Binding-site contacts:
Ligand atom C1 contacts residue ASN709 of chain 1.A at 1.4 Å.
Ligand atom C7 contacts residue ASN709 of chain 1.A at 3.2 Å.
Ligand atom C5 contacts residue ASN709 of chain 1.A at 3.7 Å.
Ligand atom O7 contacts residue ILE1130 of chain 1.A at 4.5 Å.
Ligand atom C8 contacts residue GLY1131 of chain 1.A at 3.7 Å.
Ligand atom O5 contacts residue ASN709 of chain 1.A at 2.4 Å (h-bond).
Ligand atom C8 contacts residue ASN709 of chain 1.A at 4.4 Å.
Ligand atom N2 contacts residue ASN709 of chain 1.A at 2.9 Å (h-bond).
Ligand atom C1 contacts residue ASN710 of chain 1.A at 4.2 Å.
Ligand atom O7 contacts residue ASN709 of chain 1.A at 3.2 Å (h-bond).
Ligand atom C4 contacts residue ASN709 of chain 1.A at 4.2 Å.
Ligand atom C3 contacts residue ASN709 of chain 1.A at 3.8 Å.
Ligand atom N2 contacts residue ASN710 of chain 1.A at 4.4 Å.
Ligand atom C2 contacts residue ASN709 of chain 1.A at 2.5 Å.

A small-molecule ligand and the protein it binds are described below.
Small molecule (SMILES): CC(=O)N[C@@H]1[C@@H](O)[C@H](O)[C@@H](CO)O[C@H]1O

Sequence of chain 1.A:
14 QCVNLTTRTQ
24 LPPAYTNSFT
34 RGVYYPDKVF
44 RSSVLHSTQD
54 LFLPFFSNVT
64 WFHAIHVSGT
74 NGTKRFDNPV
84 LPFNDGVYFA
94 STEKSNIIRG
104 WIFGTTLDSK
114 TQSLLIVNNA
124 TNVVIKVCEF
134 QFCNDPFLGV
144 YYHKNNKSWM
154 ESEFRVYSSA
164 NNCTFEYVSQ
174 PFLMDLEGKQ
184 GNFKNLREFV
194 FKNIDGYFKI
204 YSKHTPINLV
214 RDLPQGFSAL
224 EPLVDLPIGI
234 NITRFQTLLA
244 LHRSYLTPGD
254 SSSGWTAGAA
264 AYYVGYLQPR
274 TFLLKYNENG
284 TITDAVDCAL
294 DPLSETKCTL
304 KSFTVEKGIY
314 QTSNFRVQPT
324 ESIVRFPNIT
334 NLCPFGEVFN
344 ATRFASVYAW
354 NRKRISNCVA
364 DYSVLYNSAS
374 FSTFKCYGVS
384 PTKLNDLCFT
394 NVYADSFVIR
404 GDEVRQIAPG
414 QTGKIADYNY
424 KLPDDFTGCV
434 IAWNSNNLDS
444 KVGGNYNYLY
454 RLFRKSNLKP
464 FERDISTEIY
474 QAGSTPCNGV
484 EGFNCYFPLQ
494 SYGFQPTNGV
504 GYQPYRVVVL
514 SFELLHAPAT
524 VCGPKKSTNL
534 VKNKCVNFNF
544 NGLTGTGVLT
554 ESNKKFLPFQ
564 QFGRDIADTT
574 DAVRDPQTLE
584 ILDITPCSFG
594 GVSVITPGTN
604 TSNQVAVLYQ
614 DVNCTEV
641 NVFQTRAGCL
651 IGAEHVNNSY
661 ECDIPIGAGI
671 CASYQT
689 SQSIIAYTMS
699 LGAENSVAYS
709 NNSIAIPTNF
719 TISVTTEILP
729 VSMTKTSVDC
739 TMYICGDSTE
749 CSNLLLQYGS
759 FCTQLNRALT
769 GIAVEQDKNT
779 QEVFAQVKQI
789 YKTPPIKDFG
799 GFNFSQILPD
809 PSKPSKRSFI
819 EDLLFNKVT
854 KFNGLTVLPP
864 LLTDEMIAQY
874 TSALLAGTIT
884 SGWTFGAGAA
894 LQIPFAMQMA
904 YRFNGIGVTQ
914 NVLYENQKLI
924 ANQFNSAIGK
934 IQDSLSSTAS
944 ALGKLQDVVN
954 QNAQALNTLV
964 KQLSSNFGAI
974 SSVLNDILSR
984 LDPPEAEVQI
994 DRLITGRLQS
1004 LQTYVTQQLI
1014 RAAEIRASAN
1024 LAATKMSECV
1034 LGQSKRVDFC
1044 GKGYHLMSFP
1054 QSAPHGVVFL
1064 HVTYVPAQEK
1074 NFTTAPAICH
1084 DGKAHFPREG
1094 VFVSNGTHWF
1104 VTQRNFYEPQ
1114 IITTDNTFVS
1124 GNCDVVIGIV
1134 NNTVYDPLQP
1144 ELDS